Sequence of chain 1.B:
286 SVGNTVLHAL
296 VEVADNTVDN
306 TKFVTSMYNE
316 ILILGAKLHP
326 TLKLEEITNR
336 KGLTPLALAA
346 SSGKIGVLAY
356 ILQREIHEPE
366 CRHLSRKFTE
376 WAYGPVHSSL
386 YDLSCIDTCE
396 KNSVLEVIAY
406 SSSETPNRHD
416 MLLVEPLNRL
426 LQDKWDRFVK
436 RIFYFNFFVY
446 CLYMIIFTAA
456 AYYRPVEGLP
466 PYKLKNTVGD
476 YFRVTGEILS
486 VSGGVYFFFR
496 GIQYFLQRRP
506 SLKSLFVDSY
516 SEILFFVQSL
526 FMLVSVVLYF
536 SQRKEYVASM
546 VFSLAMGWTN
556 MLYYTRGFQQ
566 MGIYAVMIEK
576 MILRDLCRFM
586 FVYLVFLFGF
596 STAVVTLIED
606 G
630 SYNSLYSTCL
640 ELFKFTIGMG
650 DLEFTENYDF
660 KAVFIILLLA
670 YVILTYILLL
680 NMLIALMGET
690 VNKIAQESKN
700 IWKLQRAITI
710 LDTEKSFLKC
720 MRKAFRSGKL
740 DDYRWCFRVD

Sequence of chain 1.C:
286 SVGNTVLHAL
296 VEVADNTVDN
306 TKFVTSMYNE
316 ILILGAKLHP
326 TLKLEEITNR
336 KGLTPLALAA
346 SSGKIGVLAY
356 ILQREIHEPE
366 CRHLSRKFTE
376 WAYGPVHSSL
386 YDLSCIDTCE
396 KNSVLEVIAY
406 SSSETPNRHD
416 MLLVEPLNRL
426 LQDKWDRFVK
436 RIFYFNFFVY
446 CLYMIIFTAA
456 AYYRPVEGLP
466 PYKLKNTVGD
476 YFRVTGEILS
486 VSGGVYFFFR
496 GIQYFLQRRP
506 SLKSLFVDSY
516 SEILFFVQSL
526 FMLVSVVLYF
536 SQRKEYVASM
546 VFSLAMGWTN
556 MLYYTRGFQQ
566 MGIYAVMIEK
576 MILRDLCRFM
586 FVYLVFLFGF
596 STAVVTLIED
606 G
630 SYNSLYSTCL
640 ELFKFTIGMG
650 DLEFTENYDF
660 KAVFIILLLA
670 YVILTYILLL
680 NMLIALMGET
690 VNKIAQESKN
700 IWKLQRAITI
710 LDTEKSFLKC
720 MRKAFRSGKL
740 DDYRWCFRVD

A small-molecule ligand and the protein it binds are described below.
Small molecule (SMILES): C=C(C)[C@]12C[C@@H](C)[C@@]34O[C@](Cc5ccccc5)(O[C@@H]1[C@@H]3C=C(COC(=O)Cc1ccc(O)c(OC)c1)C[C@]1(O)C(=O)C(C)=C[C@@H]41)O2

Binding-site contacts:
Ligand atom OAE contacts residue ALA550 of chain 1.C at 3.5 Å.
Ligand atom CBN contacts residue LEU557 of chain 1.C at 3.6 Å (hydrophobic).
Ligand atom CBT contacts residue TYR558 of chain 1.C at 3.7 Å (hydrophobic).
Ligand atom OAB contacts residue ILE577 of chain 1.C at 3.6 Å.
Ligand atom CBG contacts residue LEU581 of chain 1.C at 3.6 Å (hydrophobic).
Ligand atom CBL contacts residue LEU673 of chain 1.B at 3.7 Å (hydrophobic).
Ligand atom CBQ contacts residue LEU519 of chain 1.C at 3.7 Å (hydrophobic).
Ligand atom OAE contacts residue THR554 of chain 1.C at 3.0 Å (h-bond).
Ligand atom OAD contacts residue MET551 of chain 1.C at 3.4 Å.
Ligand atom CBI contacts residue LEU673 of chain 1.B at 3.4 Å (hydrophobic).
Ligand atom CBC contacts residue ILE577 of chain 1.C at 3.6 Å (hydrophobic).
Ligand atom CBB contacts residue LEU519 of chain 1.C at 3.7 Å (hydrophobic).
Ligand atom OAE contacts residue MET551 of chain 1.C at 3.3 Å.
Ligand atom OAH contacts residue SER516 of chain 1.C at 3.2 Å.
Ligand atom OAF contacts residue TYR515 of chain 1.C at 3.4 Å (h-bond).
Ligand atom OAI contacts residue SER516 of chain 1.C at 3.5 Å.
Ligand atom CBP contacts residue ALA570 of chain 1.C at 3.6 Å (hydrophobic).
Ligand atom CBO contacts residue LEU519 of chain 1.C at 3.3 Å (hydrophobic).
Ligand atom CBM contacts residue THR554 of chain 1.C at 3.7 Å.
Ligand atom CBL contacts residue ILE672 of chain 1.B at 3.5 Å (hydrophobic).
Ligand atom CAL contacts residue TYR515 of chain 1.C at 3.7 Å (hydrophobic).
Ligand atom CBT contacts residue LEU519 of chain 1.C at 3.6 Å (hydrophobic).
Ligand atom CAK contacts residue LEU519 of chain 1.C at 3.5 Å (hydrophobic).
Ligand atom CAL contacts residue LEU519 of chain 1.C at 3.6 Å (hydrophobic).
Ligand atom OAI contacts residue GLU574 of chain 1.C at 3.5 Å (salt-bridge).
Ligand atom OAG contacts residue LEU519 of chain 1.C at 3.0 Å.
Ligand atom OAH contacts residue LEU519 of chain 1.C at 3.7 Å.
Ligand atom OAF contacts residue ILE577 of chain 1.C at 3.6 Å.
Ligand atom CAP contacts residue LEU519 of chain 1.C at 3.5 Å (hydrophobic).
Ligand atom OAH contacts residue TYR558 of chain 1.C at 3.7 Å.
Ligand atom CBF contacts residue PHE595 of chain 1.B at 3.4 Å (hydrophobic).
Ligand atom CBT contacts residue ASN555 of chain 1.C at 3.1 Å.
Ligand atom CBR contacts residue ALA570 of chain 1.C at 3.6 Å (hydrophobic).
Ligand atom OAI contacts residue ARG561 of chain 1.C at 2.7 Å (salt-bridge).
Ligand atom CBI contacts residue ILE672 of chain 1.B at 3.7 Å (hydrophobic).
Ligand atom CBA contacts residue PHE595 of chain 1.B at 3.7 Å (hydrophobic).
Ligand atom CBC contacts residue LEU673 of chain 1.B at 3.3 Å (hydrophobic).
Ligand atom CBM contacts residue LEU557 of chain 1.C at 3.4 Å (hydrophobic).
Ligand atom CAU contacts residue THR554 of chain 1.C at 3.3 Å.
Ligand atom CAS contacts residue TYR515 of chain 1.C at 3.4 Å (hydrophobic).